Binding-site contacts:
Ligand atom C4 contacts residue ASN1071 of chain 1.A at 4.2 Å.
Ligand atom O4 contacts residue ALA703 of chain 1.A at 4.3 Å.
Ligand atom O7 contacts residue ASN1071 of chain 1.A at 4.0 Å.
Ligand atom C1 contacts residue ASN1071 of chain 1.A at 1.4 Å.
Ligand atom C8 contacts residue GLU1069 of chain 1.A at 3.7 Å.
Ligand atom C5 contacts residue ALA703 of chain 1.A at 4.1 Å (hydrophobic).
Ligand atom C8 contacts residue ASN1071 of chain 1.A at 4.4 Å.
Ligand atom C4 contacts residue ALA703 of chain 1.A at 4.5 Å (hydrophobic).
Ligand atom C3 contacts residue ALA703 of chain 1.A at 4.3 Å (hydrophobic).
Ligand atom N2 contacts residue ASN1071 of chain 1.A at 3.0 Å (h-bond).
Ligand atom C2 contacts residue ASN1071 of chain 1.A at 2.5 Å.
Ligand atom O5 contacts residue ASN1071 of chain 1.A at 2.3 Å (h-bond).
Ligand atom C7 contacts residue ASN1071 of chain 1.A at 3.6 Å.
Ligand atom C3 contacts residue ASN1071 of chain 1.A at 3.8 Å.
Ligand atom C5 contacts residue ASN1071 of chain 1.A at 3.7 Å.

Sequence of chain 1.A:
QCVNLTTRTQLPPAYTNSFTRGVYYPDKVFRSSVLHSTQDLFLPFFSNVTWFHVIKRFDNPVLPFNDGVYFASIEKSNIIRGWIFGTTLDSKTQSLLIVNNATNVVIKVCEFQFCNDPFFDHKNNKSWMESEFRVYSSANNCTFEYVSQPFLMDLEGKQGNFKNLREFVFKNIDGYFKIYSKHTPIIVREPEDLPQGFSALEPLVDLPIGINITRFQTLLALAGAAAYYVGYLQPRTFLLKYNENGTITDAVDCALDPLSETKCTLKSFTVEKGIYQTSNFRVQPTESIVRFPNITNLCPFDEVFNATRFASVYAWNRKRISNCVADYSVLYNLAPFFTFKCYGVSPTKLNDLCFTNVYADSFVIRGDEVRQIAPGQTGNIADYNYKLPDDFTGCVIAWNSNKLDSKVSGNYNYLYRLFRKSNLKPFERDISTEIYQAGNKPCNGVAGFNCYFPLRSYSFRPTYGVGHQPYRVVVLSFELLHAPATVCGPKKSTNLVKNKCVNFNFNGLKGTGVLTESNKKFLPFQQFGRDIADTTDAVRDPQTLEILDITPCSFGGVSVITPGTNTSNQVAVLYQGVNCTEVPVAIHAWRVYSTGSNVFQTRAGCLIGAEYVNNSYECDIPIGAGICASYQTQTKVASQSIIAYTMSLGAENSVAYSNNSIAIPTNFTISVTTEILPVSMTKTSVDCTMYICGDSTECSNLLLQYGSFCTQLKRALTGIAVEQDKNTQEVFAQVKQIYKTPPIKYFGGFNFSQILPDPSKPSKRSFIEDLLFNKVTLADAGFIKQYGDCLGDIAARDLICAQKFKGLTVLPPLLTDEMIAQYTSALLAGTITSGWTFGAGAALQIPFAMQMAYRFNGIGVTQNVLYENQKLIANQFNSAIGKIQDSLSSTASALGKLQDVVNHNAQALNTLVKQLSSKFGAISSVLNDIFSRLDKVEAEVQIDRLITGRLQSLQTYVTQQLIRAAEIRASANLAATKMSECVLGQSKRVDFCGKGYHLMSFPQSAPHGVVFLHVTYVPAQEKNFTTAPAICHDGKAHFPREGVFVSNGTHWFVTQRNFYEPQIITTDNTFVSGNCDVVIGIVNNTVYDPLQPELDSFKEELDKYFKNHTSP

A protein and the small-molecule ligand that binds it are described below.
Small molecule (SMILES): CC(=O)N[C@H]1[C@H](O[C@H]2[C@H](O)[C@@H](NC(C)=O)CO[C@@H]2CO[C@@H]2O[C@@H](C)[C@@H](O)[C@@H](O)[C@@H]2O)O[C@H](CO)[C@@H](O)[C@@H]1O